Binding-site contacts:
Ligand atom C7 contacts residue ASN246 of chain 1.I at 3.7 Å.
Ligand atom C5 contacts residue ASN246 of chain 1.I at 3.7 Å.
Ligand atom O6 contacts residue THR248 of chain 1.I at 4.3 Å.
Ligand atom C4 contacts residue ASN246 of chain 1.I at 4.2 Å.
Ligand atom N2 contacts residue ASN246 of chain 1.I at 2.9 Å (h-bond).
Ligand atom O5 contacts residue ASN249 of chain 1.I at 3.9 Å.
Ligand atom C1 contacts residue THR248 of chain 1.I at 3.6 Å.
Ligand atom O5 contacts residue THR248 of chain 1.I at 3.3 Å (h-bond).
Ligand atom C1 contacts residue ASN246 of chain 1.I at 1.5 Å.
Ligand atom C3 contacts residue ASN246 of chain 1.I at 3.7 Å.
Ligand atom C5 contacts residue THR248 of chain 1.I at 3.5 Å.
Ligand atom O5 contacts residue ASN246 of chain 1.I at 2.4 Å (h-bond).
Ligand atom C6 contacts residue THR248 of chain 1.I at 3.7 Å.
Ligand atom O7 contacts residue ASN246 of chain 1.I at 4.2 Å.
Ligand atom C2 contacts residue ASN246 of chain 1.I at 2.4 Å.

The protein below binds the small molecule below.
Small molecule (SMILES): CC(=O)N[C@H]1[C@H](O[C@H]2[C@H](O)[C@@H](NC(C)=O)CO[C@@H]2CO)O[C@H](CO)[C@@H](O)[C@@H]1O

Sequence of chain 1.I:
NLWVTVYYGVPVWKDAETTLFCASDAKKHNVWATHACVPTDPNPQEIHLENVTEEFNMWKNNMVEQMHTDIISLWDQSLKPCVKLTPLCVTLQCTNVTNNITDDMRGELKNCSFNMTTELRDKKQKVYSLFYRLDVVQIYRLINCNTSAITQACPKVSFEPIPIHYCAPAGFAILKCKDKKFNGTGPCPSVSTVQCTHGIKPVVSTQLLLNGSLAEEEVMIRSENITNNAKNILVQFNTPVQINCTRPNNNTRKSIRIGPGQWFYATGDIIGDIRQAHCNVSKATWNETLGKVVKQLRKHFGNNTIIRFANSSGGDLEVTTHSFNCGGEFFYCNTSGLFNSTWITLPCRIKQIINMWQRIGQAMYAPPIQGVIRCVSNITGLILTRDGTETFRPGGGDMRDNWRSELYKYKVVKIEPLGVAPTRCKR